This small molecule binds to this protein.
Small molecule (SMILES): CC(C)CCC[C@@H](C)[C@H]1CC[C@H]2[C@@H]3CC=C4C[C@@H](O)CC[C@]4(C)[C@H]3CC[C@]12C

Binding-site contacts:
Ligand atom C7 contacts residue PHE608 of chain 1.B at 3.8 Å (hydrophobic).
Ligand atom C25 contacts residue ILE783 of chain 1.B at 4.2 Å (hydrophobic).
Ligand atom C1 contacts residue PHE608 of chain 1.B at 3.9 Å (hydrophobic).
Ligand atom O1 contacts residue VAL604 of chain 1.B at 4.3 Å.
Ligand atom C11 contacts residue PHE608 of chain 1.B at 4.2 Å (hydrophobic).
Ligand atom C8 contacts residue PHE608 of chain 1.B at 4.3 Å (hydrophobic).
Ligand atom C26 contacts residue ILE614 of chain 1.B at 3.9 Å (hydrophobic).
Ligand atom C26 contacts residue ILE783 of chain 1.B at 4.1 Å (hydrophobic).
Ligand atom C21 contacts residue ILE410 of chain 1.B at 3.9 Å (hydrophobic).
Ligand atom C5 contacts residue PHE608 of chain 1.B at 4.0 Å (hydrophobic).
Ligand atom C22 contacts residue ILE410 of chain 1.B at 4.1 Å (hydrophobic).
Ligand atom C12 contacts residue LEU406 of chain 1.B at 4.3 Å (hydrophobic).
Ligand atom C9 contacts residue PHE608 of chain 1.B at 3.8 Å (hydrophobic).
Ligand atom C6 contacts residue VAL604 of chain 1.B at 4.3 Å (hydrophobic).
Ligand atom C17 contacts residue PRO611 of chain 1.B at 4.0 Å (hydrophobic).
Ligand atom C25 contacts residue ILE614 of chain 1.B at 4.0 Å (hydrophobic).
Ligand atom C3 contacts residue VAL604 of chain 1.B at 4.2 Å (hydrophobic).
Ligand atom C27 contacts residue ILE783 of chain 1.B at 4.0 Å (hydrophobic).
Ligand atom C26 contacts residue LEU615 of chain 1.B at 4.2 Å (hydrophobic).
Ligand atom C23 contacts residue ILE410 of chain 1.B at 4.4 Å (hydrophobic).
Ligand atom C24 contacts residue PRO611 of chain 1.B at 4.2 Å (hydrophobic).
Ligand atom C11 contacts residue LEU406 of chain 1.B at 4.2 Å (hydrophobic).
Ligand atom C3 contacts residue PHE608 of chain 1.B at 4.2 Å (hydrophobic).
Ligand atom C25 contacts residue PHE414 of chain 1.B at 4.2 Å (hydrophobic).
Ligand atom C27 contacts residue ILE779 of chain 1.B at 4.2 Å (hydrophobic).
Ligand atom C6 contacts residue PHE608 of chain 1.B at 3.8 Å (hydrophobic).
Ligand atom C4 contacts residue VAL604 of chain 1.B at 3.8 Å (hydrophobic).
Ligand atom C12 contacts residue PHE608 of chain 1.B at 4.1 Å (hydrophobic).
Ligand atom C23 contacts residue PRO611 of chain 1.B at 4.5 Å (hydrophobic).
Ligand atom C22 contacts residue PRO611 of chain 1.B at 3.6 Å (hydrophobic).
Ligand atom C16 contacts residue LEU615 of chain 1.B at 4.0 Å (hydrophobic).
Ligand atom C14 contacts residue PHE608 of chain 1.B at 4.0 Å (hydrophobic).
Ligand atom C26 contacts residue VAL618 of chain 1.B at 3.7 Å (hydrophobic).
Ligand atom C10 contacts residue PHE608 of chain 1.B at 4.3 Å (hydrophobic).
Ligand atom C24 contacts residue ILE614 of chain 1.B at 4.2 Å (hydrophobic).
Ligand atom C15 contacts residue ILE612 of chain 1.B at 4.0 Å (hydrophobic).
Ligand atom C16 contacts residue ILE612 of chain 1.B at 4.2 Å (hydrophobic).
Ligand atom C27 contacts residue PHE414 of chain 1.B at 4.4 Å (hydrophobic).
Ligand atom C24 contacts residue LEU615 of chain 1.B at 4.1 Å (hydrophobic).
Ligand atom C16 contacts residue PRO611 of chain 1.B at 3.6 Å (hydrophobic).

Sequence of chain 1.B:
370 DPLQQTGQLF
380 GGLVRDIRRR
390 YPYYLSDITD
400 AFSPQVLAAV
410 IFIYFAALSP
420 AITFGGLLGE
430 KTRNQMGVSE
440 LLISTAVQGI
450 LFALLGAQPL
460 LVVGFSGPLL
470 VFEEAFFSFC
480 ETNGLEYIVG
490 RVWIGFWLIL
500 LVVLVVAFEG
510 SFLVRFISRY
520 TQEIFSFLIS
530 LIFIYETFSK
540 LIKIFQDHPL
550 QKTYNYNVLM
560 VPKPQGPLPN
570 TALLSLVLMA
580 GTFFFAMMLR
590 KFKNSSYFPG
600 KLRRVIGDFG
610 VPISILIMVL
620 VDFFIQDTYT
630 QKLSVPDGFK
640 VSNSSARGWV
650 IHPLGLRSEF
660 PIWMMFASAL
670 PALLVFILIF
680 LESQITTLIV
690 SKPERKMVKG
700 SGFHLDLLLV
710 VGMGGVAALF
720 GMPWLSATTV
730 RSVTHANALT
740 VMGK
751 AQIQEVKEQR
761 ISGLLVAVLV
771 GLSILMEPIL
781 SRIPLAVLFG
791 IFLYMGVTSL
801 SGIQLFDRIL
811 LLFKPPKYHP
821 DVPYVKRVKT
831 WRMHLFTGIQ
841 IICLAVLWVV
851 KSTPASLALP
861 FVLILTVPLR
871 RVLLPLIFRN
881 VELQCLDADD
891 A